This small molecule binds to this protein.
Small molecule (SMILES): COC(=O)c1ccc(S(N)(=O)=O)cc1

Binding-site contacts:
Ligand atom S11 contacts residue ALA122 of chain 1.A at 3.8 Å.
Ligand atom C03 contacts residue VAL92 of chain 1.A at 3.6 Å (hydrophobic).
Ligand atom C06 contacts residue GLN123 of chain 1.A at 3.7 Å.
Ligand atom C01 contacts residue PHE135 of chain 1.A at 3.2 Å (hydrophobic).
Ligand atom C08 contacts residue ALA122 of chain 1.A at 4.1 Å (hydrophobic).
Ligand atom C03 contacts residue MET133 of chain 1.A at 4.4 Å (hydrophobic).
Ligand atom O12 contacts residue GLN123 of chain 1.A at 2.8 Å (h-bond).
Ligand atom C01 contacts residue VAL92 of chain 1.A at 4.2 Å (hydrophobic).
Ligand atom O02 contacts residue PHE135 of chain 1.A at 3.6 Å.
Ligand atom O12 contacts residue ALA122 of chain 1.A at 3.5 Å.
Ligand atom N14 contacts residue ALA122 of chain 1.A at 3.0 Å.
Ligand atom C08 contacts residue GLN123 of chain 1.A at 4.4 Å.
Ligand atom C07 contacts residue GLN123 of chain 1.A at 3.3 Å.
Ligand atom N14 contacts residue PRO89 of chain 1.A at 3.5 Å.
Ligand atom N14 contacts residue GLN123 of chain 1.A at 4.3 Å.
Ligand atom O04 contacts residue VAL92 of chain 1.A at 4.0 Å.
Ligand atom C01 contacts residue MET133 of chain 1.A at 4.3 Å (hydrophobic).
Ligand atom O02 contacts residue VAL92 of chain 1.A at 3.8 Å.
Ligand atom C09 contacts residue PRO89 of chain 1.A at 3.7 Å (hydrophobic).
Ligand atom C06 contacts residue MET133 of chain 1.A at 3.8 Å (hydrophobic).
Ligand atom C05 contacts residue VAL92 of chain 1.A at 3.9 Å (hydrophobic).
Ligand atom C03 contacts residue PHE135 of chain 1.A at 4.5 Å (hydrophobic).
Ligand atom C10 contacts residue PRO89 of chain 1.A at 3.7 Å (hydrophobic).
Ligand atom O02 contacts residue MET133 of chain 1.A at 3.5 Å.
Ligand atom C10 contacts residue VAL92 of chain 1.A at 4.2 Å (hydrophobic).
Ligand atom S11 contacts residue GLN123 of chain 1.A at 4.0 Å.
Ligand atom C01 contacts residue ILE134 of chain 1.A at 3.4 Å (hydrophobic).

Sequence of chain 1.A:
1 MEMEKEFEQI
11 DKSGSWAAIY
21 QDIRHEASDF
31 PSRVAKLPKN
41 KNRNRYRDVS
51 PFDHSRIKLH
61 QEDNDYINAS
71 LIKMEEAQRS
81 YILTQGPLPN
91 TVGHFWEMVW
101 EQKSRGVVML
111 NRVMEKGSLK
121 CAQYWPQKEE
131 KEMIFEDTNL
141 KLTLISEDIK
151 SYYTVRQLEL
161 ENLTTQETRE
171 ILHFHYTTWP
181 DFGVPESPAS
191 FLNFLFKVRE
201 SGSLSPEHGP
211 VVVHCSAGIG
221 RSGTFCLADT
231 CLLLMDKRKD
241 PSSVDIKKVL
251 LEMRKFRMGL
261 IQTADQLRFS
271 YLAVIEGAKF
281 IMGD